The protein below binds the small molecule below.
Small molecule (SMILES): CC(=O)N[C@@H]1[C@@H](O)[C@H](O)[C@@H](CO)O[C@H]1O

Sequence of chain 3.B:
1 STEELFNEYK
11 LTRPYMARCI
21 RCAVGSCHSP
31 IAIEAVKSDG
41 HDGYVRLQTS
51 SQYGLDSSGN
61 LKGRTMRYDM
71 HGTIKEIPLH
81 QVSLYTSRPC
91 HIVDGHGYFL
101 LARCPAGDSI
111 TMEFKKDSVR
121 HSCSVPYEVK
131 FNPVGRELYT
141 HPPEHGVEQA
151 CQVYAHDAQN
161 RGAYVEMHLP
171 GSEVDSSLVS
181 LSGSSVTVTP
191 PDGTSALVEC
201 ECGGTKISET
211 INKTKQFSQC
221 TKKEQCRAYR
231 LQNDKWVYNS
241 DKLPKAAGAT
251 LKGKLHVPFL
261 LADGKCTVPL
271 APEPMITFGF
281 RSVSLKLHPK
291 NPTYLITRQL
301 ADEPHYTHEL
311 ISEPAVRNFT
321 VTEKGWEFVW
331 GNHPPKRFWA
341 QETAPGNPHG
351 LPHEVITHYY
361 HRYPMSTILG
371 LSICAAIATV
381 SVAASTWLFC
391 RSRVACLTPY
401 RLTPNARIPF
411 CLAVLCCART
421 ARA

Binding-site contacts:
Ligand atom O6 contacts residue SER284 of chain 3.B at 2.4 Å (h-bond).
Ligand atom C6 contacts residue ASN318 of chain 3.B at 3.2 Å.
Ligand atom C6 contacts residue SER284 of chain 3.B at 3.4 Å.
Ligand atom O6 contacts residue ASN318 of chain 3.B at 2.9 Å (h-bond).
Ligand atom C5 contacts residue SER284 of chain 3.B at 4.5 Å.
Ligand atom O5 contacts residue SER284 of chain 3.B at 4.2 Å.